Binding-site contacts:
Ligand atom C2' contacts residue ASN134 of chain 33.C at 4.3 Å.
Ligand atom O2' contacts residue LEU135 of chain 33.C at 4.3 Å.
Ligand atom OP1 contacts residue ASN134 of chain 33.C at 4.2 Å.
Ligand atom P contacts residue LYS8 of chain 33.C at 3.0 Å.
Ligand atom OP1 contacts residue LYS10 of chain 33.C at 4.3 Å.
Ligand atom O2' contacts residue GLU74 of chain 33.C at 3.2 Å.
Ligand atom OP2 contacts residue LYS8 of chain 33.C at 2.9 Å (salt-bridge).
Ligand atom OP1 contacts residue PRO132 of chain 33.C at 3.6 Å.
Ligand atom O5' contacts residue LYS8 of chain 33.C at 4.5 Å.
Ligand atom O3' contacts residue ASN134 of chain 33.C at 4.2 Å.
Ligand atom OP2 contacts residue LYS10 of chain 33.C at 2.9 Å.
Ligand atom C4' contacts residue GLU74 of chain 33.C at 3.9 Å.
Ligand atom O2' contacts residue ASN134 of chain 33.C at 3.2 Å (h-bond).
Ligand atom OP1 contacts residue LYS8 of chain 33.C at 2.6 Å (salt-bridge).
Ligand atom P contacts residue LYS10 of chain 33.C at 4.0 Å.
Ligand atom C2' contacts residue GLU74 of chain 33.C at 4.1 Å.
Ligand atom C1' contacts residue GLU74 of chain 33.C at 3.8 Å.
Ligand atom O3' contacts residue LYS8 of chain 33.C at 3.8 Å.
Ligand atom O4' contacts residue GLU74 of chain 33.C at 3.7 Å.

The small molecule below binds the protein below.
Small molecule (SMILES): Nc1ccn([C@@H]2O[C@H](CO[P](=O)(O)O[C@H]3[C@@H](O)[C@H](n4ccc(N)nc4=O)O[C@@H]3CO[P](=O)(O)O[C@H]3[C@@H](O)[C@H](n4ccc(N)nc4=O)O[C@@H]3CO)[C@@H](O)[C@H]2O)c(=O)n1

Sequence of chain 33.C:
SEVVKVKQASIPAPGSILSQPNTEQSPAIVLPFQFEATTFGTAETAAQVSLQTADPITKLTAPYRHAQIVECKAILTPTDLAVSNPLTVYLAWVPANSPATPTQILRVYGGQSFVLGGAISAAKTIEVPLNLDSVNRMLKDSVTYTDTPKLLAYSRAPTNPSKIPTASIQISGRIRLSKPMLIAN